A protein and the small-molecule ligand that binds it are described below.
Small molecule (SMILES): CC(=O)N[C@@H]1[C@@H](O)[C@H](O)[C@@H](CO)O[C@H]1O

Binding-site contacts:
Ligand atom C3 contacts residue PRO31 of chain 48.D at 3.3 Å (hydrophobic).
Ligand atom C7 contacts residue PRO31 of chain 48.D at 3.1 Å (hydrophobic).
Ligand atom C2 contacts residue ASN70 of chain 48.D at 2.5 Å.
Ligand atom C3 contacts residue ASN70 of chain 48.D at 3.8 Å.
Ligand atom C7 contacts residue ASN70 of chain 48.D at 3.1 Å.
Ligand atom C8 contacts residue ASN70 of chain 48.D at 3.9 Å.
Ligand atom C5 contacts residue ASN70 of chain 48.D at 3.7 Å.
Ligand atom O5 contacts residue ASN70 of chain 48.D at 2.4 Å (h-bond).
Ligand atom C1 contacts residue PRO31 of chain 48.D at 4.2 Å (hydrophobic).
Ligand atom O7 contacts residue PRO31 of chain 48.D at 3.1 Å (h-bond).
Ligand atom C1 contacts residue ASN70 of chain 48.D at 1.4 Å.
Ligand atom C4 contacts residue ASN70 of chain 48.D at 4.2 Å.
Ligand atom O7 contacts residue SER71 of chain 48.D at 3.8 Å.
Ligand atom N2 contacts residue ASN70 of chain 48.D at 2.9 Å (h-bond).
Ligand atom C5 contacts residue ARG33 of chain 48.D at 4.4 Å.
Ligand atom C6 contacts residue ARG33 of chain 48.D at 3.3 Å.
Ligand atom C8 contacts residue PRO31 of chain 48.D at 4.4 Å (hydrophobic).
Ligand atom N2 contacts residue ASN32 of chain 48.D at 4.0 Å.
Ligand atom O3 contacts residue PRO31 of chain 48.D at 3.4 Å (h-bond).
Ligand atom C1 contacts residue ARG33 of chain 48.D at 4.3 Å.
Ligand atom O7 contacts residue SER29 of chain 48.D at 4.4 Å.
Ligand atom N2 contacts residue PRO31 of chain 48.D at 2.5 Å (h-bond).
Ligand atom O7 contacts residue ASN70 of chain 48.D at 3.3 Å (h-bond).
Ligand atom C2 contacts residue PRO31 of chain 48.D at 3.4 Å (hydrophobic).
Ligand atom O6 contacts residue ARG33 of chain 48.D at 3.2 Å (salt-bridge).
Ligand atom C1 contacts residue ASN32 of chain 48.D at 4.5 Å.

Sequence of chain 48.D:
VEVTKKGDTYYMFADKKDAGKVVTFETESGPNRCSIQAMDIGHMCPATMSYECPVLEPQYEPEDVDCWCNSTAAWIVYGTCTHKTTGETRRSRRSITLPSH